Binding-site contacts:
Ligand atom CBJ contacts residue TRP192 of chain 1.C at 3.6 Å (hydrophobic).
Ligand atom OAJ contacts residue HIS142 of chain 1.C at 3.5 Å.
Ligand atom CAP contacts residue ASP144 of chain 1.C at 3.8 Å.
Ligand atom CAD contacts residue TRP76 of chain 1.C at 3.9 Å (hydrophobic).
Ligand atom CAS contacts residue GLU124 of chain 1.C at 3.9 Å.
Ligand atom CAA contacts residue PHE257 of chain 1.C at 3.7 Å (hydrophobic).
Ligand atom CAD contacts residue MET84 of chain 1.C at 3.9 Å (hydrophobic).
Ligand atom CBI contacts residue TRP192 of chain 1.C at 3.8 Å (hydrophobic).
Ligand atom CBH contacts residue TRP192 of chain 1.C at 3.4 Å (hydrophobic).
Ligand atom CAS contacts residue TYR86 of chain 1.C at 3.7 Å (hydrophobic).
Ligand atom OAY contacts residue LEU258 of chain 1.C at 3.7 Å.
Ligand atom CBI contacts residue TRP76 of chain 1.C at 3.8 Å (hydrophobic).
Ligand atom CBA contacts residue TRP192 of chain 1.C at 3.6 Å (hydrophobic).
Ligand atom CBB contacts residue TRP192 of chain 1.C at 3.5 Å (hydrophobic).
Ligand atom OAK contacts residue TRP192 of chain 1.C at 3.3 Å (h-bond).
Ligand atom CAD contacts residue GLU124 of chain 1.C at 3.4 Å.
Ligand atom CBG contacts residue PHE257 of chain 1.C at 3.9 Å (hydrophobic).
Ligand atom CBL contacts residue TRP192 of chain 1.C at 3.9 Å (hydrophobic).
Ligand atom CAD contacts residue TYR86 of chain 1.C at 3.6 Å (hydrophobic).
Ligand atom CBJ contacts residue TRP76 of chain 1.C at 3.7 Å (hydrophobic).
Ligand atom CBK contacts residue TRP192 of chain 1.C at 3.5 Å (hydrophobic).
Ligand atom CBS contacts residue LYS122 of chain 1.C at 3.9 Å.
Ligand atom CBH contacts residue TRP76 of chain 1.C at 3.7 Å (hydrophobic).
Ligand atom CBT contacts residue GLU124 of chain 1.C at 3.9 Å.
Ligand atom CAT contacts residue GLY77 of chain 1.C at 3.6 Å.
Ligand atom CBK contacts residue TRP76 of chain 1.C at 3.6 Å (hydrophobic).
Ligand atom CAB contacts residue SER78 of chain 1.C at 2.8 Å.
Ligand atom OAH contacts residue PHE257 of chain 1.C at 3.1 Å.
Ligand atom OAY contacts residue LYS122 of chain 1.C at 3.7 Å.
Ligand atom OAJ contacts residue TRP192 of chain 1.C at 3.1 Å.
Ligand atom CAC contacts residue GLU124 of chain 1.C at 3.3 Å.
Ligand atom CAA contacts residue TRP192 of chain 1.C at 3.7 Å (hydrophobic).
Ligand atom OAI contacts residue TRP192 of chain 1.C at 3.1 Å.
Ligand atom OAI contacts residue TRP76 of chain 1.C at 3.9 Å.
Ligand atom CAF contacts residue ASP144 of chain 1.C at 3.4 Å.
Ligand atom OAN contacts residue GLU124 of chain 1.C at 3.4 Å (salt-bridge).
Ligand atom OAV contacts residue PHE257 of chain 1.C at 3.9 Å.
Ligand atom CBB contacts residue TRP76 of chain 1.C at 3.9 Å (hydrophobic).
Ligand atom OAN contacts residue LYS122 of chain 1.C at 2.6 Å (salt-bridge).
Ligand atom NBV contacts residue GLU124 of chain 1.C at 2.8 Å (salt-bridge).

A small-molecule ligand and the protein it binds are described below.
Small molecule (SMILES): COC(=O)[C@@H]1c2cc3c(c(O)c2[C@@H](O[C@H]2C[C@H](O)[C@@H](O)[C@H](C)O2)C[C@]1(C)O)C(=O)c1c(O)cc2c(c1C3=O)O[C@H]1C[C@H](N(C)C)[C@H](O)[C@]2(C)O1

Sequence of chain 1.C:
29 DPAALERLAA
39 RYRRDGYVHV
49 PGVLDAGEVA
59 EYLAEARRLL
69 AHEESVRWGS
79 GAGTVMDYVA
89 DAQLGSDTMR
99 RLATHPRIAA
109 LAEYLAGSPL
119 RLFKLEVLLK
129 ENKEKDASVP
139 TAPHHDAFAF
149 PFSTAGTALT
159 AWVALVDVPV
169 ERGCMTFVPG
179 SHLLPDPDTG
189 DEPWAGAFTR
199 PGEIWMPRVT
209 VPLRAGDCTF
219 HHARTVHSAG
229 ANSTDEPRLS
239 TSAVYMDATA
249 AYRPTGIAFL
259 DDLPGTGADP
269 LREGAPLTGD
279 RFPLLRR